Sequence of chain 1.C:
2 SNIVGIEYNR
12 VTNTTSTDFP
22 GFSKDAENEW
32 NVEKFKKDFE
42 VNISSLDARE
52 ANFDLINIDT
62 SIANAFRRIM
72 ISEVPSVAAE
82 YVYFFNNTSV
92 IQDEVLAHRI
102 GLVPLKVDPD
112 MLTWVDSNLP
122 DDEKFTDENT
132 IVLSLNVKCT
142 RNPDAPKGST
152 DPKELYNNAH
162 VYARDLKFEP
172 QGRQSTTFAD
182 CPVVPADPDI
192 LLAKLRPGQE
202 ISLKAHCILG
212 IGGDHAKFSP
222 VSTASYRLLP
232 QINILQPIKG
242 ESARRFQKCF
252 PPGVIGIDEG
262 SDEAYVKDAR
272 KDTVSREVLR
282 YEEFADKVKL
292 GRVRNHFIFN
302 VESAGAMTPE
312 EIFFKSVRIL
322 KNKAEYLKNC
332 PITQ

A protein and the small-molecule ligand that binds it are described below.
Small molecule (SMILES): CCC[C@@H](C)[C@H]1CC[C@H]2[C@@H]3[C@H](O)C[C@@H]4C[C@H](O)CC[C@]4(C)[C@H]3C[C@H](O)[C@]12C

Binding-site contacts:
Ligand atom C21 contacts residue GLU312 of chain 1.C at 4.3 Å.
Ligand atom C21 contacts residue LYS316 of chain 1.C at 4.0 Å.
Ligand atom O4 contacts residue GLU312 of chain 1.C at 4.5 Å.
Ligand atom C1 contacts residue GLU311 of chain 1.C at 4.0 Å.
Ligand atom C4 contacts residue GLU312 of chain 1.C at 4.0 Å.
Ligand atom C15 contacts residue LYS140 of chain 1.K at 3.9 Å.
Ligand atom C16 contacts residue LYS140 of chain 1.K at 3.8 Å.
Ligand atom C3 contacts residue GLU312 of chain 1.C at 4.1 Å.
Ligand atom C12 contacts residue GLU311 of chain 1.C at 4.3 Å.
Ligand atom C21 contacts residue ASP111 of chain 1.C at 3.3 Å.
Ligand atom C10 contacts residue PHE315 of chain 1.C at 3.5 Å (hydrophobic).
Ligand atom C14 contacts residue LYS140 of chain 1.K at 3.7 Å.
Ligand atom C11 contacts residue PHE315 of chain 1.C at 3.5 Å (hydrophobic).
Ligand atom C15 contacts residue ILE139 of chain 1.K at 4.5 Å (hydrophobic).

Sequence of chain 1.K:
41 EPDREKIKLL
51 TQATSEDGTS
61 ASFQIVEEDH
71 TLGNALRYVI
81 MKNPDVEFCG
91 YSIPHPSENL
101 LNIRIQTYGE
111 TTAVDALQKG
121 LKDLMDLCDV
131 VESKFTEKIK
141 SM